Sequence of chain 1.B:
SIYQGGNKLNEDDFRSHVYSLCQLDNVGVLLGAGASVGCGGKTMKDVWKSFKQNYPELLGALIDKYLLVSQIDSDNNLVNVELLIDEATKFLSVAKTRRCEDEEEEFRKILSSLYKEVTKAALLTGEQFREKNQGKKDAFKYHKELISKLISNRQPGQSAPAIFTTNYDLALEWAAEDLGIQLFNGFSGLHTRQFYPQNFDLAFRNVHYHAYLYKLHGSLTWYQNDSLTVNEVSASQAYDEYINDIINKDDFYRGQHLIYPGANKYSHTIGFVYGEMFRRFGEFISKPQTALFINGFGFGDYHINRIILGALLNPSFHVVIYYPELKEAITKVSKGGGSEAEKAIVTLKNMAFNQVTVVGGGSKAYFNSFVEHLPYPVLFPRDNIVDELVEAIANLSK

Binding-site contacts:
Ligand atom O2' contacts residue PRO334 of chain 1.B at 4.2 Å.
Ligand atom O2B contacts residue GLY306 of chain 1.B at 4.0 Å.
Ligand atom C4' contacts residue GLY306 of chain 1.B at 3.8 Å.
Ligand atom O2D contacts residue GLU83 of chain 1.B at 2.5 Å (salt-bridge).
Ligand atom N6 contacts residue GLY35 of chain 1.B at 3.8 Å.
Ligand atom C5 contacts residue TYR376 of chain 1.B at 4.0 Å (hydrophobic).
Ligand atom O4' contacts residue GLY35 of chain 1.B at 3.8 Å.
Ligand atom C2 contacts residue PHE377 of chain 1.B at 4.1 Å (hydrophobic).
Ligand atom C6 contacts residue TYR376 of chain 1.B at 3.8 Å (hydrophobic).
Ligand atom PB contacts residue GLY308 of chain 1.B at 4.0 Å.
Ligand atom C2 contacts residue ASN305 of chain 1.B at 4.0 Å.
Ligand atom O1B contacts residue PHE307 of chain 1.B at 3.1 Å.
Ligand atom N3 contacts residue GLY306 of chain 1.B at 3.9 Å.
Ligand atom O2A contacts residue ALA34 of chain 1.B at 3.9 Å.
Ligand atom C2 contacts residue TYR376 of chain 1.B at 4.1 Å (hydrophobic).
Ligand atom C2 contacts residue GLY35 of chain 1.B at 4.0 Å.
Ligand atom C4D contacts residue GLU83 of chain 1.B at 3.4 Å.
Ligand atom O1B contacts residue GLY308 of chain 1.B at 3.4 Å (h-bond).
Ligand atom O4D contacts residue GLU83 of chain 1.B at 3.8 Å.
Ligand atom N1 contacts residue TYR376 of chain 1.B at 3.7 Å.
Ligand atom N6 contacts residue TYR376 of chain 1.B at 3.9 Å.
Ligand atom C5 contacts residue GLY35 of chain 1.B at 3.8 Å.
Ligand atom O2B contacts residue GLY33 of chain 1.B at 4.1 Å.
Ligand atom O1D contacts residue ASP311 of chain 1.B at 3.3 Å (salt-bridge).
Ligand atom O3A contacts residue GLY308 of chain 1.B at 3.5 Å (h-bond).
Ligand atom C3D contacts residue GLU83 of chain 1.B at 3.1 Å.
Ligand atom N3 contacts residue GLY35 of chain 1.B at 4.2 Å.
Ligand atom C2D contacts residue GLU83 of chain 1.B at 3.4 Å.
Ligand atom O2A contacts residue THR44 of chain 1.B at 4.2 Å.
Ligand atom C4 contacts residue GLY35 of chain 1.B at 4.0 Å.
Ligand atom O2D contacts residue ASP311 of chain 1.B at 3.8 Å.
Ligand atom C5' contacts residue GLY306 of chain 1.B at 4.0 Å.
Ligand atom N1 contacts residue GLY35 of chain 1.B at 3.7 Å.
Ligand atom N1 contacts residue PHE377 of chain 1.B at 3.7 Å.
Ligand atom O2B contacts residue ALA34 of chain 1.B at 3.0 Å (h-bond).
Ligand atom C6 contacts residue GLY35 of chain 1.B at 3.5 Å.
Ligand atom O4' contacts residue GLY306 of chain 1.B at 3.7 Å.
Ligand atom O1D contacts residue HIS227 of chain 1.B at 3.7 Å.
Ligand atom O3D contacts residue GLU83 of chain 1.B at 2.2 Å (salt-bridge).
Ligand atom C2 contacts residue ALA375 of chain 1.B at 4.1 Å (hydrophobic).

A protein and the small-molecule ligand that binds it are described below.
Small molecule (SMILES): Nc1ncnc2c1ncn2[C@@H]1O[C@H](COP(=O)(O)OP(=O)(O)OC[C@H]2O[C@H](O)[C@H](O)[C@@H]2O)[C@@H](O)[C@H]1O